Sequence of chain 1.A:
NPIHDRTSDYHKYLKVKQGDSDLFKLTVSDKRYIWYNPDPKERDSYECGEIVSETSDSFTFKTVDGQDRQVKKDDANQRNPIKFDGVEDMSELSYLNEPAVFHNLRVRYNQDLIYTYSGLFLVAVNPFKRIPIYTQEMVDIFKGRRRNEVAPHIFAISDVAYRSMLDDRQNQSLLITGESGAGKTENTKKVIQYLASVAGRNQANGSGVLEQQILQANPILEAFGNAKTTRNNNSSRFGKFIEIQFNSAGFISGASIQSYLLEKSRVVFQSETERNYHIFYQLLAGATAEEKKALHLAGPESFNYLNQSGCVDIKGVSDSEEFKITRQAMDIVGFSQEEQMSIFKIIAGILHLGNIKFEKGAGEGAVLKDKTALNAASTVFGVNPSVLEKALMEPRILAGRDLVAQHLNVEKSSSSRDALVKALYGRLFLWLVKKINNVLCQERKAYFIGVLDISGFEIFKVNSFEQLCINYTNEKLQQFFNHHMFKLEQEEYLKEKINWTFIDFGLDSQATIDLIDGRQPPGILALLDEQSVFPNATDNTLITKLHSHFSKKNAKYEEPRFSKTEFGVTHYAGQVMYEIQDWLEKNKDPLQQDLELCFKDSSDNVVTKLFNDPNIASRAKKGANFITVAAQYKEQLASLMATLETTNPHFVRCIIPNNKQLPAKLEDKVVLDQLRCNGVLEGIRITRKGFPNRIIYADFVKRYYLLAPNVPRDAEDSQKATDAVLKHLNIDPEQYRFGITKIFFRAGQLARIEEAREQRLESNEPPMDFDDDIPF

Binding-site contacts:
Ligand atom C6 contacts residue ARG619 of chain 1.A at 3.4 Å.
Ligand atom CL18 contacts residue ILE616 of chain 1.A at 2.8 Å.
Ligand atom N1 contacts residue SER618 of chain 1.A at 3.4 Å (h-bond).
Ligand atom C1 contacts residue ASP589 of chain 1.A at 3.8 Å.
Ligand atom C7 contacts residue ILE616 of chain 1.A at 3.6 Å (hydrophobic).
Ligand atom C2 contacts residue ASP589 of chain 1.A at 3.6 Å.
Ligand atom O12 contacts residue ARG427 of chain 1.A at 4.1 Å.
Ligand atom C3 contacts residue ASP589 of chain 1.A at 3.7 Å.
Ligand atom CL14 contacts residue ASP589 of chain 1.A at 3.4 Å.
Ligand atom CL18 contacts residue ASN615 of chain 1.A at 3.5 Å.
Ligand atom C1 contacts residue ARG427 of chain 1.A at 3.6 Å.
Ligand atom CL14 contacts residue PRO590 of chain 1.A at 4.1 Å.
Ligand atom O12 contacts residue LYS264 of chain 1.A at 3.0 Å (salt-bridge).
Ligand atom CL17 contacts residue LEU430 of chain 1.A at 2.4 Å.
Ligand atom C3 contacts residue ARG427 of chain 1.A at 3.7 Å.
Ligand atom C4 contacts residue ARG427 of chain 1.A at 3.6 Å.
Ligand atom C1 contacts residue ARG619 of chain 1.A at 3.5 Å.
Ligand atom O12 contacts residue ALA423 of chain 1.A at 3.9 Å.
Ligand atom CL14 contacts residue LYS264 of chain 1.A at 4.1 Å.
Ligand atom O12 contacts residue ASP589 of chain 1.A at 3.6 Å.
Ligand atom C2 contacts residue ARG427 of chain 1.A at 3.7 Å.
Ligand atom CL13 contacts residue ARG619 of chain 1.A at 3.4 Å.
Ligand atom C10 contacts residue SER618 of chain 1.A at 3.8 Å.
Ligand atom C5 contacts residue ARG619 of chain 1.A at 3.7 Å.
Ligand atom N1 contacts residue ILE616 of chain 1.A at 2.8 Å (h-bond).
Ligand atom CL14 contacts residue ALA423 of chain 1.A at 3.9 Å.
Ligand atom C8 contacts residue ARG427 of chain 1.A at 4.0 Å.
Ligand atom C9 contacts residue ILE616 of chain 1.A at 3.2 Å (hydrophobic).
Ligand atom C3 contacts residue LYS264 of chain 1.A at 4.1 Å.
Ligand atom CL18 contacts residue LEU430 of chain 1.A at 3.9 Å.
Ligand atom C7 contacts residue ARG427 of chain 1.A at 4.0 Å.
Ligand atom CL16 contacts residue ARG427 of chain 1.A at 4.0 Å.
Ligand atom C8 contacts residue ILE616 of chain 1.A at 3.8 Å (hydrophobic).
Ligand atom CL18 contacts residue SER618 of chain 1.A at 3.4 Å.
Ligand atom C5 contacts residue ARG427 of chain 1.A at 3.5 Å.
Ligand atom C10 contacts residue ILE616 of chain 1.A at 2.5 Å (hydrophobic).
Ligand atom CL14 contacts residue LEU591 of chain 1.A at 3.8 Å.
Ligand atom CL16 contacts residue GLY426 of chain 1.A at 4.0 Å.
Ligand atom C6 contacts residue ARG427 of chain 1.A at 3.5 Å.
Ligand atom C9 contacts residue LEU430 of chain 1.A at 3.7 Å (hydrophobic).

This small molecule binds to this protein.
Small molecule (SMILES): Oc1c(Cl)cc(Cl)cc1-c1[nH]c(Cl)c(Cl)c1Cl